This small molecule binds to this protein.
Small molecule (SMILES): NS(=O)(=O)c1ccc(O)cc1

Sequence of chain 1.A:
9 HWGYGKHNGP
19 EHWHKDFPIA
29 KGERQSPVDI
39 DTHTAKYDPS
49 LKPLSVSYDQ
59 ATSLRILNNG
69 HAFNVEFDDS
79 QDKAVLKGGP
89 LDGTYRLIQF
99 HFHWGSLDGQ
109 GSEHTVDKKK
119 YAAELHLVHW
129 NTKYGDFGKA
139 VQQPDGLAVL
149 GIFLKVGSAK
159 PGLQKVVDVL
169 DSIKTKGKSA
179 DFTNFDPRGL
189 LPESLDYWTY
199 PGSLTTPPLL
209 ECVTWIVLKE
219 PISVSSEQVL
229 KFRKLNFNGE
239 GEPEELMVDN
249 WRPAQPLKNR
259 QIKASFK

Binding-site contacts:
Ligand atom N contacts residue THR203 of chain 1.A at 2.9 Å (h-bond).
Ligand atom N contacts residue HIS101 of chain 1.A at 3.4 Å (h-bond).
Ligand atom C2 contacts residue THR204 of chain 1.A at 3.4 Å.
Ligand atom C1 contacts residue THR203 of chain 1.A at 4.3 Å.
Ligand atom C1 contacts residue LEU202 of chain 1.A at 3.8 Å (hydrophobic).
Ligand atom C5 contacts residue GLN97 of chain 1.A at 4.3 Å.
Ligand atom O contacts residue HIS124 of chain 1.A at 3.3 Å (h-bond).
Ligand atom O contacts residue ZN1 of chain 1.B at 3.0 Å.
Ligand atom C contacts residue HIS99 of chain 1.A at 4.0 Å.
Ligand atom O contacts residue HIS99 of chain 1.A at 3.4 Å.
Ligand atom O2 contacts residue PHE135 of chain 1.A at 3.6 Å.
Ligand atom O contacts residue VAL126 of chain 1.A at 3.9 Å.
Ligand atom C3 contacts residue GLN97 of chain 1.A at 4.4 Å.
Ligand atom C5 contacts residue LEU202 of chain 1.A at 3.9 Å (hydrophobic).
Ligand atom O1 contacts residue SER201 of chain 1.A at 4.0 Å.
Ligand atom S contacts residue HIS124 of chain 1.A at 3.9 Å.
Ligand atom S contacts residue THR203 of chain 1.A at 3.9 Å.
Ligand atom O1 contacts residue LEU202 of chain 1.A at 3.4 Å.
Ligand atom N contacts residue GLU111 of chain 1.A at 4.3 Å.
Ligand atom C3 contacts residue LEU202 of chain 1.A at 3.8 Å (hydrophobic).
Ligand atom N contacts residue HIS124 of chain 1.A at 3.4 Å (h-bond).
Ligand atom C4 contacts residue VAL126 of chain 1.A at 3.9 Å (hydrophobic).
Ligand atom S contacts residue ZN1 of chain 1.B at 3.0 Å.
Ligand atom O contacts residue TRP213 of chain 1.A at 3.9 Å.
Ligand atom N contacts residue HIS99 of chain 1.A at 3.2 Å (h-bond).
Ligand atom C contacts residue LEU202 of chain 1.A at 3.9 Å (hydrophobic).
Ligand atom C5 contacts residue VAL126 of chain 1.A at 3.6 Å (hydrophobic).
Ligand atom N contacts residue ZN1 of chain 1.B at 2.0 Å.
Ligand atom C4 contacts residue LEU202 of chain 1.A at 3.8 Å (hydrophobic).
Ligand atom O1 contacts residue TRP213 of chain 1.A at 3.5 Å.
Ligand atom C4 contacts residue GLN97 of chain 1.A at 3.8 Å.
Ligand atom C1 contacts residue THR204 of chain 1.A at 3.2 Å.
Ligand atom O contacts residue VAL147 of chain 1.A at 3.8 Å.
Ligand atom C2 contacts residue LEU202 of chain 1.A at 3.8 Å (hydrophobic).
Ligand atom O2 contacts residue LEU202 of chain 1.A at 4.3 Å.
Ligand atom S contacts residue HIS99 of chain 1.A at 3.9 Å.
Ligand atom O1 contacts residue ZN1 of chain 1.B at 4.1 Å.
Ligand atom C contacts residue ZN1 of chain 1.B at 4.2 Å.
Ligand atom O1 contacts residue THR203 of chain 1.A at 3.0 Å (h-bond).
Ligand atom C5 contacts residue HIS99 of chain 1.A at 4.0 Å.